Sequence of chain 1.M:
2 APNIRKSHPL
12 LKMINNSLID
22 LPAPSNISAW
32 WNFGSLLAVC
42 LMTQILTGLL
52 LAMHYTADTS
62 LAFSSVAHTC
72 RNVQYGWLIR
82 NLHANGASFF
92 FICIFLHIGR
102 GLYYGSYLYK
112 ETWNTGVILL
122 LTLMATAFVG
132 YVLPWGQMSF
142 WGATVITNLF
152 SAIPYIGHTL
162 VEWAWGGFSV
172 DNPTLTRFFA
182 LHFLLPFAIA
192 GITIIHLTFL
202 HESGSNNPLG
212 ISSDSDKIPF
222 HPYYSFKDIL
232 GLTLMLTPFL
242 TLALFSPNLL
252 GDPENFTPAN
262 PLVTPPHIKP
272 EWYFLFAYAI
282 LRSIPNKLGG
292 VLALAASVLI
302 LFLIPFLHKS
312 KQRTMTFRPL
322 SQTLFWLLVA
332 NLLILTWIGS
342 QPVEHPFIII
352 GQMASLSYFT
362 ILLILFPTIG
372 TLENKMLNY

Binding-site contacts:
Ligand atom C40 contacts residue PHE275 of chain 1.M at 3.4 Å (hydrophobic).
Ligand atom C4 contacts residue PHE275 of chain 1.M at 3.8 Å (hydrophobic).
Ligand atom C22 contacts residue GLY143 of chain 1.M at 3.6 Å.
Ligand atom O36 contacts residue GLU272 of chain 1.M at 3.1 Å (salt-bridge).
Ligand atom O36 contacts residue PRO271 of chain 1.M at 3.0 Å.
Ligand atom O15 contacts residue ILE147 of chain 1.M at 3.7 Å.
Ligand atom N37 contacts residue TYR132 of chain 1.M at 3.1 Å.
Ligand atom C32 contacts residue TYR132 of chain 1.M at 3.6 Å (hydrophobic).
Ligand atom C29 contacts residue TYR132 of chain 1.M at 3.4 Å (hydrophobic).
Ligand atom O38 contacts residue TYR132 of chain 1.M at 3.7 Å.
Ligand atom C32 contacts residue TYR274 of chain 1.M at 3.2 Å (hydrophobic).
Ligand atom C4 contacts residue ILE147 of chain 1.M at 3.8 Å (hydrophobic).
Ligand atom C20 contacts residue PRO271 of chain 1.M at 3.7 Å (hydrophobic).
Ligand atom C39 contacts residue VAL133 of chain 1.M at 3.2 Å (hydrophobic).
Ligand atom C23 contacts residue ILE269 of chain 1.M at 3.6 Å (hydrophobic).
Ligand atom C21 contacts residue GLY143 of chain 1.M at 3.7 Å.
Ligand atom C40 contacts residue PHE129 of chain 1.M at 3.6 Å (hydrophobic).
Ligand atom C2 contacts residue PHE275 of chain 1.M at 3.7 Å (hydrophobic).
Ligand atom O36 contacts residue PHE275 of chain 1.M at 3.5 Å.
Ligand atom I1 contacts residue MET125 of chain 1.M at 3.2 Å.
Ligand atom C17 contacts residue PRO271 of chain 1.M at 3.6 Å (hydrophobic).
Ligand atom C22 contacts residue PRO271 of chain 1.M at 3.4 Å (hydrophobic).
Ligand atom C39 contacts residue ALA144 of chain 1.M at 3.6 Å (hydrophobic).
Ligand atom C39 contacts residue PHE129 of chain 1.M at 3.1 Å (hydrophobic).
Ligand atom O31 contacts residue TYR132 of chain 1.M at 3.0 Å.
Ligand atom C16 contacts residue ILE147 of chain 1.M at 3.4 Å (hydrophobic).
Ligand atom C11 contacts residue TYR279 of chain 1.M at 3.7 Å (hydrophobic).
Ligand atom C21 contacts residue PRO271 of chain 1.M at 3.6 Å (hydrophobic).
Ligand atom N37 contacts residue PHE129 of chain 1.M at 3.6 Å.
Ligand atom O38 contacts residue GLY143 of chain 1.M at 3.5 Å.
Ligand atom C16 contacts residue PHE129 of chain 1.M at 3.5 Å (hydrophobic).
Ligand atom C22 contacts residue LYS270 of chain 1.M at 3.6 Å.
Ligand atom C23 contacts residue PRO271 of chain 1.M at 3.5 Å (hydrophobic).
Ligand atom C3 contacts residue PHE129 of chain 1.M at 3.6 Å (hydrophobic).
Ligand atom C3 contacts residue PHE275 of chain 1.M at 3.5 Å (hydrophobic).
Ligand atom O38 contacts residue ALA144 of chain 1.M at 3.7 Å.
Ligand atom C23 contacts residue GLY143 of chain 1.M at 3.7 Å.
Ligand atom O38 contacts residue PHE129 of chain 1.M at 3.3 Å.
Ligand atom C30 contacts residue TYR132 of chain 1.M at 3.6 Å (hydrophobic).
Ligand atom C24 contacts residue PRO271 of chain 1.M at 3.7 Å (hydrophobic).

This small molecule binds to this protein.
Small molecule (SMILES): CO/N=C(/C(=O)OC)c1ccccc1COc1cc(C)c(I)cc1C